This protein binds this small molecule.
Small molecule (SMILES): CC(=O)N[C@H]1[C@H](O[C@H]2[C@H](O)[C@@H](NC(C)=O)CO[C@@H]2CO)O[C@H](CO)[C@@H](O)[C@@H]1O

Binding-site contacts:
Ligand atom C7 contacts residue ILE319 of chain 1.C at 4.2 Å (hydrophobic).
Ligand atom C6 contacts residue TYR317 of chain 1.C at 3.8 Å (hydrophobic).
Ligand atom C6 contacts residue PHE297 of chain 1.C at 4.3 Å (hydrophobic).
Ligand atom C1 contacts residue TYR317 of chain 1.C at 4.3 Å (hydrophobic).
Ligand atom O7 contacts residue TYR317 of chain 1.C at 3.4 Å (h-bond).
Ligand atom O5 contacts residue PHE297 of chain 1.C at 4.2 Å.
Ligand atom O5 contacts residue ASN252 of chain 1.C at 2.4 Å (h-bond).
Ligand atom C5 contacts residue ASN252 of chain 1.C at 3.6 Å.
Ligand atom C4 contacts residue ASN252 of chain 1.C at 4.2 Å.
Ligand atom O7 contacts residue ASN252 of chain 1.C at 3.7 Å.
Ligand atom C8 contacts residue GLU295 of chain 1.C at 4.2 Å.
Ligand atom O5 contacts residue TYR317 of chain 1.C at 4.2 Å.
Ligand atom C7 contacts residue ASN252 of chain 1.C at 3.5 Å.
Ligand atom O4 contacts residue TYR317 of chain 1.C at 3.9 Å.
Ligand atom C1 contacts residue ASN252 of chain 1.C at 1.4 Å.
Ligand atom N2 contacts residue ILE319 of chain 1.C at 3.8 Å.
Ligand atom O7 contacts residue LYS301 of chain 1.C at 3.3 Å (salt-bridge).
Ligand atom C3 contacts residue ASN252 of chain 1.C at 3.8 Å.
Ligand atom C2 contacts residue ASN252 of chain 1.C at 2.5 Å.
Ligand atom C7 contacts residue LYS301 of chain 1.C at 4.4 Å.
Ligand atom O6 contacts residue PHE297 of chain 1.C at 3.9 Å.
Ligand atom C5 contacts residue TYR317 of chain 1.C at 3.7 Å (hydrophobic).
Ligand atom N2 contacts residue ASN252 of chain 1.C at 2.9 Å (h-bond).
Ligand atom C8 contacts residue ILE319 of chain 1.C at 3.6 Å (hydrophobic).
Ligand atom C7 contacts residue TYR317 of chain 1.C at 4.1 Å (hydrophobic).

Sequence of chain 1.C:
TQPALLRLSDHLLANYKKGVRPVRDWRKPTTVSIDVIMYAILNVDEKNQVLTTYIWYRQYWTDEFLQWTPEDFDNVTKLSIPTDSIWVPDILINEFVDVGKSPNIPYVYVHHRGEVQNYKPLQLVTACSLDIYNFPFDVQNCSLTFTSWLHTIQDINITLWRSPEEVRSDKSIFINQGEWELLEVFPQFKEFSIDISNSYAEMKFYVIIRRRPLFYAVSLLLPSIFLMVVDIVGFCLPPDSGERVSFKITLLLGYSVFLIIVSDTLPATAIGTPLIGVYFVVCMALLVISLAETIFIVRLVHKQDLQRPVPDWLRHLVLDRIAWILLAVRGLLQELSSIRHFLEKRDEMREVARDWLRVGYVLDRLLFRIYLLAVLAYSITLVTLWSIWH